Sequence of chain 1.A:
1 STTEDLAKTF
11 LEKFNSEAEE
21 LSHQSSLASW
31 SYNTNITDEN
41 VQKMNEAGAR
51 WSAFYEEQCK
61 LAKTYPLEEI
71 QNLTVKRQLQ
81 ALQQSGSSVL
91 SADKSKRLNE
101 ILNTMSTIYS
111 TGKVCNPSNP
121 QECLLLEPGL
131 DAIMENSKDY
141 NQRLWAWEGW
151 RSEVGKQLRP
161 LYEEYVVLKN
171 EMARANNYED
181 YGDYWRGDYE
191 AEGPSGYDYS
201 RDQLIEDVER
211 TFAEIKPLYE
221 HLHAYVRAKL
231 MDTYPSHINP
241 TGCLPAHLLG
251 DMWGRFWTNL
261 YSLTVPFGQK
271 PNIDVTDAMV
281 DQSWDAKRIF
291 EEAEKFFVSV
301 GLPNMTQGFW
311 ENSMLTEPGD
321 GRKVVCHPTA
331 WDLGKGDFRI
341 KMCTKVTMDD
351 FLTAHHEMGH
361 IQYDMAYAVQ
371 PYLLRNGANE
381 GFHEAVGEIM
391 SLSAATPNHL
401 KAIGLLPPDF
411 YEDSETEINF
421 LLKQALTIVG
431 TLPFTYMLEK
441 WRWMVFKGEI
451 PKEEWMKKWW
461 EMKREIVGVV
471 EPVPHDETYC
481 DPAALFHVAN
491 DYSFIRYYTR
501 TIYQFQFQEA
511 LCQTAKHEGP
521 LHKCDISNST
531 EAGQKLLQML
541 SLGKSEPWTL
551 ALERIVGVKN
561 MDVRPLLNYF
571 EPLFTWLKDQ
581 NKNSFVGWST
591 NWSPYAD

Binding-site contacts:
Ligand atom C1 contacts residue ASN528 of chain 1.A at 1.4 Å.
Ligand atom C8 contacts residue SER527 of chain 1.A at 3.7 Å.
Ligand atom C4 contacts residue ASN528 of chain 1.A at 4.2 Å.
Ligand atom C8 contacts residue ASN398 of chain 1.A at 3.9 Å.
Ligand atom C8 contacts residue ASP525 of chain 1.A at 3.1 Å.
Ligand atom C7 contacts residue ASN528 of chain 1.A at 3.4 Å.
Ligand atom O5 contacts residue ASN528 of chain 1.A at 2.3 Å (h-bond).
Ligand atom C7 contacts residue SER527 of chain 1.A at 4.2 Å.
Ligand atom O7 contacts residue SER527 of chain 1.A at 4.1 Å.
Ligand atom O7 contacts residue ASN528 of chain 1.A at 3.3 Å (h-bond).
Ligand atom N2 contacts residue ASN528 of chain 1.A at 2.9 Å (h-bond).
Ligand atom O3 contacts residue ALA402 of chain 1.A at 4.0 Å.
Ligand atom C3 contacts residue ASN528 of chain 1.A at 3.8 Å.
Ligand atom C2 contacts residue ASN528 of chain 1.A at 2.4 Å.
Ligand atom C5 contacts residue ASN528 of chain 1.A at 3.7 Å.

This small molecule binds to this protein.
Small molecule (SMILES): CC(=O)N[C@@H]1[C@@H](O)[C@H](O)[C@@H](CO)O[C@H]1O